Sequence of chain 1.A:
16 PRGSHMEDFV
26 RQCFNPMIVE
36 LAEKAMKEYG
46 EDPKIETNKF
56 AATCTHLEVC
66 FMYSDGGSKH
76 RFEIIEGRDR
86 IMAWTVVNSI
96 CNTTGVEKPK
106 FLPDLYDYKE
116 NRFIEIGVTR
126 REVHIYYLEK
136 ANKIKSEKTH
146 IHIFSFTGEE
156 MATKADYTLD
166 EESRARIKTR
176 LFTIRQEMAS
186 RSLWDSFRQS

Binding-site contacts:
Ligand atom OAE contacts residue ASP109 of chain 1.A at 3.0 Å (salt-bridge).
Ligand atom OAE contacts residue MN1 of chain 1.E at 1.9 Å.
Ligand atom CAU contacts residue LEU107 of chain 1.A at 3.2 Å (hydrophobic).
Ligand atom OAG contacts residue ILE121 of chain 1.A at 3.9 Å.
Ligand atom OAE contacts residue PRO108 of chain 1.A at 3.8 Å.
Ligand atom OAG contacts residue HIS61 of chain 1.A at 3.4 Å (h-bond).
Ligand atom CAZ contacts residue MN1 of chain 1.D at 2.9 Å.
Ligand atom CAB contacts residue TYR131 of chain 1.A at 3.5 Å (hydrophobic).
Ligand atom CAA contacts residue PHE106 of chain 1.A at 3.7 Å (hydrophobic).
Ligand atom CAU contacts residue ASP109 of chain 1.A at 4.0 Å.
Ligand atom OAH contacts residue MN1 of chain 1.E at 3.4 Å.
Ligand atom OAG contacts residue TYR131 of chain 1.A at 3.9 Å.
Ligand atom OAE contacts residue GLU81 of chain 1.A at 3.6 Å.
Ligand atom CBB contacts residue MN1 of chain 1.D at 4.1 Å.
Ligand atom CAZ contacts residue ASP109 of chain 1.A at 4.0 Å.
Ligand atom CBD contacts residue HIS61 of chain 1.A at 4.0 Å.
Ligand atom OAH contacts residue MN1 of chain 1.D at 1.8 Å.
Ligand atom CAA contacts residue LEU107 of chain 1.A at 3.7 Å (hydrophobic).
Ligand atom OAH contacts residue HIS61 of chain 1.A at 3.0 Å (h-bond).
Ligand atom NAR contacts residue MN1 of chain 1.E at 3.9 Å.
Ligand atom CAU contacts residue MN1 of chain 1.E at 3.0 Å.
Ligand atom OAH contacts residue ASP109 of chain 1.A at 2.9 Å (salt-bridge).
Ligand atom OAE contacts residue GLU120 of chain 1.A at 3.4 Å (salt-bridge).
Ligand atom CAZ contacts residue MN1 of chain 1.E at 4.1 Å.
Ligand atom CAW contacts residue PHE106 of chain 1.A at 3.5 Å (hydrophobic).
Ligand atom CAU contacts residue GLU120 of chain 1.A at 3.6 Å.
Ligand atom OAG contacts residue MN1 of chain 1.D at 2.8 Å.
Ligand atom CBA contacts residue PHE106 of chain 1.A at 4.0 Å (hydrophobic).
Ligand atom CAZ contacts residue GLU120 of chain 1.A at 3.5 Å.
Ligand atom NAP contacts residue PHE106 of chain 1.A at 4.0 Å.
Ligand atom OAH contacts residue ILE121 of chain 1.A at 3.8 Å.
Ligand atom CBD contacts residue MN1 of chain 1.D at 3.2 Å.
Ligand atom CAZ contacts residue HIS61 of chain 1.A at 3.8 Å.
Ligand atom OAH contacts residue GLU120 of chain 1.A at 3.0 Å (salt-bridge).
Ligand atom OAE contacts residue LEU107 of chain 1.A at 2.9 Å (h-bond).
Ligand atom NAO contacts residue PHE106 of chain 1.A at 3.7 Å.
Ligand atom OAT contacts residue PHE106 of chain 1.A at 3.7 Å.
Ligand atom CBB contacts residue GLU120 of chain 1.A at 3.8 Å.
Ligand atom NAR contacts residue LEU107 of chain 1.A at 3.1 Å (h-bond).
Ligand atom CBB contacts residue MN1 of chain 1.E at 4.0 Å.

This protein binds this small molecule.
Small molecule (SMILES): Cc1nnc(C(=O)NC(C)(C)c2nc(C(=O)NCc3ccc(F)cc3)c(O)c(=O)n2C)o1